Sequence of chain 1.D:
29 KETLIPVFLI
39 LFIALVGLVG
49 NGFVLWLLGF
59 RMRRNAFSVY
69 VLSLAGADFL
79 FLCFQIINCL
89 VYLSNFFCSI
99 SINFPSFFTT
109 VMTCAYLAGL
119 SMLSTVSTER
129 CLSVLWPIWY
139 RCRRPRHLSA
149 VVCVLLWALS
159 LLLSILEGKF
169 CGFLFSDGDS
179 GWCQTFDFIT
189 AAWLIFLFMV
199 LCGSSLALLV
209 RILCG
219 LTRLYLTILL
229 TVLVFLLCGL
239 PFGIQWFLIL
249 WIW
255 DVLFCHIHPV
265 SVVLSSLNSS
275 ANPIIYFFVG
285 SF

Binding-site contacts:
Ligand atom C22 contacts residue LEU248 of chain 1.D at 4.4 Å (hydrophobic).
Ligand atom N02 contacts residue GLU165 of chain 1.D at 4.2 Å.
Ligand atom C23 contacts residue CYS181 of chain 1.D at 3.7 Å (hydrophobic).
Ligand atom N02 contacts residue TRP249 of chain 1.D at 4.4 Å.
Ligand atom C23 contacts residue PHE171 of chain 1.D at 3.6 Å (hydrophobic).
Ligand atom C12 contacts residue SER178 of chain 1.D at 4.0 Å.
Ligand atom C07 contacts residue TRP249 of chain 1.D at 3.9 Å (hydrophobic).
Ligand atom C04 contacts residue ASP185 of chain 1.D at 4.4 Å.
Ligand atom C22 contacts residue TRP249 of chain 1.D at 3.6 Å (hydrophobic).
Ligand atom N19 contacts residue LEU248 of chain 1.D at 4.1 Å.
Ligand atom C01 contacts residue ASP185 of chain 1.D at 4.0 Å.
Ligand atom C12 contacts residue GLY176 of chain 1.D at 4.2 Å.
Ligand atom C23 contacts residue GLU165 of chain 1.D at 3.5 Å.
Ligand atom C04 contacts residue TRP249 of chain 1.D at 4.1 Å (hydrophobic).
Ligand atom N02 contacts residue ASP185 of chain 1.D at 3.2 Å (salt-bridge).
Ligand atom C11 contacts residue CYS169 of chain 1.D at 4.4 Å (hydrophobic).
Ligand atom N02 contacts residue CYS181 of chain 1.D at 4.4 Å.
Ligand atom C03 contacts residue ASP185 of chain 1.D at 4.2 Å.
Ligand atom N05 contacts residue TRP249 of chain 1.D at 4.0 Å.
Ligand atom N20 contacts residue TRP249 of chain 1.D at 4.5 Å.
Ligand atom C13 contacts residue SER178 of chain 1.D at 3.3 Å.
Ligand atom C12 contacts residue ASP177 of chain 1.D at 3.9 Å.
Ligand atom C08 contacts residue TRP249 of chain 1.D at 4.2 Å (hydrophobic).
Ligand atom C04 contacts residue CYS181 of chain 1.D at 4.0 Å (hydrophobic).
Ligand atom C23 contacts residue ASP185 of chain 1.D at 3.8 Å.
Ligand atom C23 contacts residue CYS169 of chain 1.D at 3.5 Å (hydrophobic).
Ligand atom C01 contacts residue TRP244 of chain 1.D at 3.7 Å (hydrophobic).
Ligand atom C03 contacts residue TRP249 of chain 1.D at 4.3 Å (hydrophobic).
Ligand atom C06 contacts residue TRP249 of chain 1.D at 3.9 Å (hydrophobic).
Ligand atom C14 contacts residue SER178 of chain 1.D at 3.9 Å.
Ligand atom C18 contacts residue LEU248 of chain 1.D at 4.0 Å (hydrophobic).
Ligand atom N02 contacts residue TRP244 of chain 1.D at 4.5 Å.
Ligand atom C01 contacts residue GLU165 of chain 1.D at 4.1 Å.
Ligand atom C21 contacts residue TRP249 of chain 1.D at 3.9 Å (hydrophobic).
Ligand atom C13 contacts residue ASP177 of chain 1.D at 3.8 Å.
Ligand atom C22 contacts residue TRP244 of chain 1.D at 4.0 Å (hydrophobic).
Ligand atom C22 contacts residue ASP185 of chain 1.D at 4.3 Å.
Ligand atom C04 contacts residue CYS169 of chain 1.D at 4.1 Å (hydrophobic).

This protein binds this small molecule.
Small molecule (SMILES): CN(C)[C@@H]1CCN(c2cc(-c3ccccc3)nc3ccnn23)C1